Sequence of chain 1.A:
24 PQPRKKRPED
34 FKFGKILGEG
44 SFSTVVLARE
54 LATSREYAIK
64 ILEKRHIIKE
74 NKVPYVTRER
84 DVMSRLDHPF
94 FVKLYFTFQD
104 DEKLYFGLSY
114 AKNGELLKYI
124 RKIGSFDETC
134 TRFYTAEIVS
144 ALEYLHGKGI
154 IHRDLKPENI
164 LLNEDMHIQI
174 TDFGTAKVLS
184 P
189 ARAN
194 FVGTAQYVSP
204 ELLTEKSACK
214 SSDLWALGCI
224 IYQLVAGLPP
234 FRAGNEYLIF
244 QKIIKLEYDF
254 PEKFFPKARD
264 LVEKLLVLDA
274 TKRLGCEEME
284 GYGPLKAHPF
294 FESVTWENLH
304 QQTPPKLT

A small-molecule ligand and the protein it binds are described below.
Small molecule (SMILES): CC(C)n1cc(C(=O)c2cncc(NCCc3cccnc3)n2)c2c(N)ncnc21

Binding-site contacts:
Ligand atom N2 contacts residue ALA61 of chain 1.A at 3.6 Å.
Ligand atom C19 contacts residue VAL48 of chain 1.A at 3.8 Å (hydrophobic).
Ligand atom C7 contacts residue LEU40 of chain 1.A at 3.7 Å (hydrophobic).
Ligand atom C1 contacts residue ALA114 of chain 1.A at 3.5 Å (hydrophobic).
Ligand atom N2 contacts residue ALA114 of chain 1.A at 3.1 Å (h-bond).
Ligand atom N6 contacts residue LYS63 of chain 1.A at 2.9 Å (salt-bridge).
Ligand atom C20 contacts residue ASP175 of chain 1.A at 3.7 Å.
Ligand atom C13 contacts residue ASP175 of chain 1.A at 3.8 Å.
Ligand atom C5 contacts residue LEU164 of chain 1.A at 3.4 Å (hydrophobic).
Ligand atom C4 contacts residue LEU164 of chain 1.A at 3.7 Å (hydrophobic).
Ligand atom C2 contacts residue LEU164 of chain 1.A at 3.6 Å (hydrophobic).
Ligand atom C11 contacts residue THR174 of chain 1.A at 3.8 Å.
Ligand atom C6 contacts residue LEU164 of chain 1.A at 3.8 Å (hydrophobic).
Ligand atom C19 contacts residue GLU42 of chain 1.A at 3.6 Å.
Ligand atom C21 contacts residue GLU42 of chain 1.A at 3.7 Å.
Ligand atom C10 contacts residue THR174 of chain 1.A at 3.6 Å.
Ligand atom C1 contacts residue TYR113 of chain 1.A at 3.7 Å (hydrophobic).
Ligand atom O1 contacts residue THR174 of chain 1.A at 3.0 Å (h-bond).
Ligand atom C18 contacts residue SO41 of chain 1.K at 3.6 Å.
Ligand atom C14 contacts residue LEU40 of chain 1.A at 3.4 Å (hydrophobic).
Ligand atom C14 contacts residue GLY41 of chain 1.A at 3.6 Å.
Ligand atom N5 contacts residue ALA61 of chain 1.A at 3.6 Å.
Ligand atom C8 contacts residue GLU118 of chain 1.A at 3.7 Å.
Ligand atom N3 contacts residue LEU40 of chain 1.A at 3.8 Å.
Ligand atom C2 contacts residue ALA61 of chain 1.A at 3.6 Å (hydrophobic).
Ligand atom C11 contacts residue LYS63 of chain 1.A at 3.7 Å.
Ligand atom N5 contacts residue SER112 of chain 1.A at 3.0 Å (h-bond).
Ligand atom N2 contacts residue SER112 of chain 1.A at 3.8 Å.
Ligand atom C12 contacts residue LYS63 of chain 1.A at 3.8 Å.
Ligand atom C18 contacts residue GLU161 of chain 1.A at 3.5 Å.
Ligand atom N8 contacts residue GLY43 of chain 1.A at 3.6 Å (h-bond).
Ligand atom C21 contacts residue GLY43 of chain 1.A at 3.6 Å.
Ligand atom C21 contacts residue VAL48 of chain 1.A at 3.5 Å (hydrophobic).
Ligand atom N8 contacts residue SER46 of chain 1.A at 3.2 Å (h-bond).
Ligand atom C19 contacts residue GLY41 of chain 1.A at 3.4 Å.
Ligand atom O1 contacts residue LEU111 of chain 1.A at 3.5 Å.
Ligand atom C9 contacts residue THR174 of chain 1.A at 3.6 Å.
Ligand atom N7 contacts residue THR174 of chain 1.A at 3.4 Å.
Ligand atom C12 contacts residue ASP175 of chain 1.A at 3.2 Å.
Ligand atom C17 contacts residue SO41 of chain 1.K at 3.7 Å.